A small-molecule ligand and the protein it binds are described below.
Small molecule (SMILES): CC(=O)N[C@H]1[C@H](O[C@H]2[C@H](O)[C@@H](NC(C)=O)CO[C@@H]2CO)O[C@H](CO)[C@@H](O)[C@@H]1O

Binding-site contacts:
Ligand atom O6 contacts residue ILE275 of chain 1.C at 3.2 Å (h-bond).
Ligand atom O7 contacts residue ASN55 of chain 1.C at 4.0 Å.
Ligand atom C6 contacts residue ILE275 of chain 1.C at 4.3 Å (hydrophobic).
Ligand atom O5 contacts residue ASP276 of chain 1.C at 4.4 Å.
Ligand atom C5 contacts residue THR277 of chain 1.C at 4.1 Å.
Ligand atom O5 contacts residue ASN54 of chain 1.C at 2.4 Å (h-bond).
Ligand atom C8 contacts residue ASP276 of chain 1.C at 4.2 Å.
Ligand atom C7 contacts residue ASN54 of chain 1.C at 3.3 Å.
Ligand atom O7 contacts residue ASN54 of chain 1.C at 3.5 Å (h-bond).
Ligand atom C5 contacts residue ASN54 of chain 1.C at 3.7 Å.
Ligand atom O5 contacts residue THR277 of chain 1.C at 4.5 Å.
Ligand atom C3 contacts residue ASN54 of chain 1.C at 3.8 Å.
Ligand atom C8 contacts residue ASN54 of chain 1.C at 4.3 Å.
Ligand atom C6 contacts residue ASP276 of chain 1.C at 4.3 Å.
Ligand atom N2 contacts residue ASN54 of chain 1.C at 2.9 Å (h-bond).
Ligand atom C4 contacts residue ASN54 of chain 1.C at 4.3 Å.
Ligand atom O6 contacts residue ASP276 of chain 1.C at 4.2 Å.
Ligand atom C1 contacts residue ASN54 of chain 1.C at 1.5 Å.
Ligand atom C2 contacts residue ASN54 of chain 1.C at 2.5 Å.
Ligand atom O5 contacts residue ILE275 of chain 1.C at 4.4 Å.

Sequence of chain 1.C:
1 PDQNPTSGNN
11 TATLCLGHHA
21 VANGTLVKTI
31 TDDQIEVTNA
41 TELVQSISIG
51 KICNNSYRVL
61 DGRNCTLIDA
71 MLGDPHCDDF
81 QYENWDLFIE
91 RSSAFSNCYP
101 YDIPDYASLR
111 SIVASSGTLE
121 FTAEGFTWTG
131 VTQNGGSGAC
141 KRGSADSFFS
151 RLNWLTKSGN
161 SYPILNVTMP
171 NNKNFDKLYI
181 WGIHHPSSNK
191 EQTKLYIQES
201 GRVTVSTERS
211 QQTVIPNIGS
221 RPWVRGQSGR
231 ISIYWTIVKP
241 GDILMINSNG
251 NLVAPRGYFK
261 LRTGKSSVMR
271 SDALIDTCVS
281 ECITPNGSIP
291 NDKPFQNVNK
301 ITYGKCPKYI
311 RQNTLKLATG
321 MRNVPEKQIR